The protein below binds the small molecule below.
Small molecule (SMILES): CC(=O)N[C@H]1[C@H](O[C@H]2[C@H](O)[C@@H](NC(C)=O)CO[C@@H]2CO)O[C@H](CO)[C@@H](O)[C@@H]1O

Binding-site contacts:
Ligand atom O5 contacts residue THR169 of chain 3.A at 3.9 Å.
Ligand atom C1 contacts residue ASN167 of chain 3.A at 1.4 Å.
Ligand atom O5 contacts residue ASN167 of chain 3.A at 2.3 Å (h-bond).
Ligand atom C3 contacts residue ASN167 of chain 3.A at 3.8 Å.
Ligand atom C8 contacts residue THR240 of chain 3.A at 3.5 Å.
Ligand atom C4 contacts residue ASN167 of chain 3.A at 4.3 Å.
Ligand atom C8 contacts residue ASN167 of chain 3.A at 4.5 Å.
Ligand atom C7 contacts residue ASN167 of chain 3.A at 3.2 Å.
Ligand atom O7 contacts residue THR240 of chain 3.A at 4.2 Å.
Ligand atom N2 contacts residue ASN167 of chain 3.A at 3.1 Å (h-bond).
Ligand atom C5 contacts residue ASN167 of chain 3.A at 3.7 Å.
Ligand atom C7 contacts residue THR240 of chain 3.A at 3.8 Å.
Ligand atom C2 contacts residue ASN167 of chain 3.A at 2.6 Å.
Ligand atom N2 contacts residue THR240 of chain 3.A at 4.1 Å.
Ligand atom O7 contacts residue ASN167 of chain 3.A at 2.8 Å (h-bond).

Sequence of chain 3.A:
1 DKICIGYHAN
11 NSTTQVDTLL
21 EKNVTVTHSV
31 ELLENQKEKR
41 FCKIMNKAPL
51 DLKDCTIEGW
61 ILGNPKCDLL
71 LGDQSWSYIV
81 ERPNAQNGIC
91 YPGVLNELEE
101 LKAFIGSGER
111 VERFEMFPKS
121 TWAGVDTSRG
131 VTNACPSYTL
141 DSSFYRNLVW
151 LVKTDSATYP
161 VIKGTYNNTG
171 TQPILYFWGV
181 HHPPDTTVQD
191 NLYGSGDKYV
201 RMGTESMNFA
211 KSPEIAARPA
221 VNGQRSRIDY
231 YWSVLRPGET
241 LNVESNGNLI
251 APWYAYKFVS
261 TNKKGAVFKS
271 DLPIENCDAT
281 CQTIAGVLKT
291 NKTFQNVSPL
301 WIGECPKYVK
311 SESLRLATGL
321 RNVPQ